Sequence of chain 6.A:
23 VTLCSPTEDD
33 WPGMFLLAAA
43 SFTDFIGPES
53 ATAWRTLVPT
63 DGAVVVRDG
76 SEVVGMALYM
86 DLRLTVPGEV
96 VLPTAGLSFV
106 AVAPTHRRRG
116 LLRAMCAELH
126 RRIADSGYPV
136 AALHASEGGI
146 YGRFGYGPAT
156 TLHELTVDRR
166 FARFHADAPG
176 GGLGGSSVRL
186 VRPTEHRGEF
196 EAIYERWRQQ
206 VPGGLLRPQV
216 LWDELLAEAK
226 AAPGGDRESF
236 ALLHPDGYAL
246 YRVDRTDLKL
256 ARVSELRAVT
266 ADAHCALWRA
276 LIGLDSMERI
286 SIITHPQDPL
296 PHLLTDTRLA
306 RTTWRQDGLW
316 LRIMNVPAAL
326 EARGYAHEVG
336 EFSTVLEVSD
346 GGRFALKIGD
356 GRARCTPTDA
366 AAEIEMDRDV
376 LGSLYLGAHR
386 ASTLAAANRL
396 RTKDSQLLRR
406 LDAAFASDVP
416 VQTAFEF

The protein below binds the small molecule below.
Small molecule (SMILES): Nc1nc(SCC(=O)NCCN2CCOCC2)nc2sc3c(c12)CCCC3

Binding-site contacts:
Ligand atom S20 contacts residue ALA53 of chain 6.A at 3.6 Å.
Ligand atom N01 contacts residue MET85 of chain 6.A at 3.5 Å.
Ligand atom C12 contacts residue ASP46 of chain 6.A at 3.0 Å.
Ligand atom C06 contacts residue TRP56 of chain 6.A at 3.8 Å (hydrophobic).
Ligand atom C09 contacts residue GLU421 of chain 6.A at 3.1 Å.
Ligand atom S05 contacts residue TRP56 of chain 6.A at 3.9 Å.
Ligand atom C02 contacts residue SER103 of chain 6.A at 3.8 Å.
Ligand atom N03 contacts residue TRP56 of chain 6.A at 3.7 Å.
Ligand atom N01 contacts residue SER103 of chain 6.A at 2.7 Å (h-bond).
Ligand atom C09 contacts residue PEG1 of chain 6.C at 2.8 Å.
Ligand atom N18 contacts residue ILE48 of chain 6.A at 3.2 Å.
Ligand atom C21 contacts residue TRP56 of chain 6.A at 3.6 Å (hydrophobic).
Ligand atom C22 contacts residue TRP56 of chain 6.A at 3.5 Å (hydrophobic).
Ligand atom N11 contacts residue ASP46 of chain 6.A at 3.7 Å.
Ligand atom C02 contacts residue PHE422 of chain 6.A at 3.8 Å (hydrophobic).
Ligand atom C16 contacts residue PEG1 of chain 6.C at 3.4 Å.
Ligand atom N03 contacts residue PHE422 of chain 6.A at 3.8 Å.
Ligand atom N01 contacts residue TRP56 of chain 6.A at 3.5 Å.
Ligand atom C15 contacts residue PHE104 of chain 6.A at 3.8 Å (hydrophobic).
Ligand atom O17 contacts residue GLU421 of chain 6.A at 3.4 Å.
Ligand atom C24 contacts residue PHE104 of chain 6.A at 3.8 Å (hydrophobic).
Ligand atom C26 contacts residue VAL60 of chain 6.A at 3.8 Å (hydrophobic).
Ligand atom C10 contacts residue PEG1 of chain 6.C at 3.1 Å.
Ligand atom C22 contacts residue PHE104 of chain 6.A at 3.8 Å (hydrophobic).
Ligand atom C02 contacts residue TRP56 of chain 6.A at 3.5 Å (hydrophobic).
Ligand atom C06 contacts residue GLU421 of chain 6.A at 3.5 Å.
Ligand atom C26 contacts residue TRP56 of chain 6.A at 3.9 Å (hydrophobic).
Ligand atom N08 contacts residue PEG1 of chain 6.C at 3.7 Å.
Ligand atom C25 contacts residue LEU83 of chain 6.A at 3.8 Å (hydrophobic).
Ligand atom C04 contacts residue TRP56 of chain 6.A at 3.6 Å (hydrophobic).
Ligand atom C10 contacts residue ASP46 of chain 6.A at 3.4 Å.
Ligand atom C23 contacts residue PHE104 of chain 6.A at 3.6 Å (hydrophobic).
Ligand atom C07 contacts residue GLU421 of chain 6.A at 3.9 Å.
Ligand atom N11 contacts residue PEG1 of chain 6.C at 3.5 Å (h-bond).
Ligand atom N18 contacts residue TRP56 of chain 6.A at 3.7 Å.
Ligand atom C23 contacts residue TRP56 of chain 6.A at 3.6 Å (hydrophobic).
Ligand atom C19 contacts residue TRP56 of chain 6.A at 3.6 Å (hydrophobic).
Ligand atom C24 contacts residue ALA53 of chain 6.A at 3.8 Å (hydrophobic).
Ligand atom O14 contacts residue SER103 of chain 6.A at 3.8 Å.
Ligand atom N01 contacts residue PHE422 of chain 6.A at 2.9 Å (h-bond).